Binding-site contacts:
Ligand atom N2 contacts residue ASN1155 of chain 1.B at 3.0 Å (h-bond).
Ligand atom C7 contacts residue ASN1155 of chain 1.B at 3.1 Å.
Ligand atom C1 contacts residue ASN1155 of chain 1.B at 1.4 Å.
Ligand atom C5 contacts residue ASN1155 of chain 1.B at 3.7 Å.
Ligand atom C3 contacts residue ASN1155 of chain 1.B at 3.8 Å.
Ligand atom O7 contacts residue ASN1155 of chain 1.B at 2.9 Å (h-bond).
Ligand atom O5 contacts residue ASN1155 of chain 1.B at 2.3 Å (h-bond).
Ligand atom C2 contacts residue ASN1155 of chain 1.B at 2.5 Å.
Ligand atom C8 contacts residue ASN1155 of chain 1.B at 4.4 Å.
Ligand atom C4 contacts residue ASN1155 of chain 1.B at 4.2 Å.

The small molecule below binds the protein below.
Small molecule (SMILES): CC(=O)N[C@@H]1[C@@H](O)[C@H](O)[C@@H](CO)O[C@H]1O

Sequence of chain 1.B:
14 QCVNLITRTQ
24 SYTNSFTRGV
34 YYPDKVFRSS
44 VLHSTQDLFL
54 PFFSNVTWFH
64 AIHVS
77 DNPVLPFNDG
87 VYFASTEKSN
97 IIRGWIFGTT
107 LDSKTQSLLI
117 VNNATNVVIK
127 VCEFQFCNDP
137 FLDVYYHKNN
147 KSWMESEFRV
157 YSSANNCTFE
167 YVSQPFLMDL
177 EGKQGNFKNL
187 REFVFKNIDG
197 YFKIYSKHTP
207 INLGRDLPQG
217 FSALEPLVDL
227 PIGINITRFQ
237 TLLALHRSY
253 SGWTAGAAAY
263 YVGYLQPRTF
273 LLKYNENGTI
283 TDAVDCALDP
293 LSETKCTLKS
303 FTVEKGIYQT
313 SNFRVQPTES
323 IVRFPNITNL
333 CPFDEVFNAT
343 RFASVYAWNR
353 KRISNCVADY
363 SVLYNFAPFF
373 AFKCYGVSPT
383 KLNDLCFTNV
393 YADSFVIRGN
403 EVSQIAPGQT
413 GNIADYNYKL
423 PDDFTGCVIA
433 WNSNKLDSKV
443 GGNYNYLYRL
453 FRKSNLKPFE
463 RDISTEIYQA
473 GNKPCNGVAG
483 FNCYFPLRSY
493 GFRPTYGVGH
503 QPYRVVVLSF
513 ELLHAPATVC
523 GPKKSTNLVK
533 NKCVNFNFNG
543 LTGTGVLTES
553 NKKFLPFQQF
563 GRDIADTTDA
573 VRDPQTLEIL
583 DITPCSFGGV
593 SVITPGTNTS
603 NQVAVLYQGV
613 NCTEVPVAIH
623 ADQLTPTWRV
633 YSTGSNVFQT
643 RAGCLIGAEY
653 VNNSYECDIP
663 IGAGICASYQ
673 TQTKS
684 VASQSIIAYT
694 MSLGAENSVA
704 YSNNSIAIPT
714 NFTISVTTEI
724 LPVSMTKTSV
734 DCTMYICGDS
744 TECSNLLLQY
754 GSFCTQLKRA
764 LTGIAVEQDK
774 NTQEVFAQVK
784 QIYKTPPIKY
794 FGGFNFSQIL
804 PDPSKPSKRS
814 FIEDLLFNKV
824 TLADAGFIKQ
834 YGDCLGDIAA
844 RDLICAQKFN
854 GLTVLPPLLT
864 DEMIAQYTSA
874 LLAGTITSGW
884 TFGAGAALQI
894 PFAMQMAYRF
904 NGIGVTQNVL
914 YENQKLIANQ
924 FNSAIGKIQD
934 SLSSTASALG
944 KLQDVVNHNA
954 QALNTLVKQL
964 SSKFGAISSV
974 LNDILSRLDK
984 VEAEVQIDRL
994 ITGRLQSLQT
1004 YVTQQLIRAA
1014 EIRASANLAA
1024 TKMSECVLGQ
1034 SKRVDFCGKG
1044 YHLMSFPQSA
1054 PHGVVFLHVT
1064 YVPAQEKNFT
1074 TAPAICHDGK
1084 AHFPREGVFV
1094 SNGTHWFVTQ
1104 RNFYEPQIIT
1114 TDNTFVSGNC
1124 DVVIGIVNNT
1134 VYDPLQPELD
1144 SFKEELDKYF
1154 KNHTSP